Sequence of chain 6.A:
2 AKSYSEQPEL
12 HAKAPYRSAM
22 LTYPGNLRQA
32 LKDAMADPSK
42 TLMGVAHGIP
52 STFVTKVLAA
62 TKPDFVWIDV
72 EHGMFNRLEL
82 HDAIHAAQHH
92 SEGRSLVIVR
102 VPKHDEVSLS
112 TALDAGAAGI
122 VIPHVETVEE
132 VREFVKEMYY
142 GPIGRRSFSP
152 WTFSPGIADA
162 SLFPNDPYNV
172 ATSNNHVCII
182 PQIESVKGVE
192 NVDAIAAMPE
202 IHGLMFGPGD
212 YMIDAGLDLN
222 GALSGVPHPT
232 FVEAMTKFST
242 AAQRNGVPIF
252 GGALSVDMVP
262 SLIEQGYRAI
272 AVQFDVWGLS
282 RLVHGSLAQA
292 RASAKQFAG

Binding-site contacts:
Ligand atom CB contacts residue GLY208 of chain 6.A at 3.9 Å.
Ligand atom CB contacts residue PHE207 of chain 6.A at 4.3 Å (hydrophobic).
Ligand atom C contacts residue PRO209 of chain 6.A at 4.1 Å (hydrophobic).
Ligand atom C contacts residue MG1 of chain 6.B at 2.9 Å.
Ligand atom O contacts residue ASP211 of chain 6.A at 3.0 Å (salt-bridge).
Ligand atom C contacts residue GLY208 of chain 6.A at 3.4 Å.
Ligand atom CB contacts residue PRO209 of chain 6.A at 4.4 Å (hydrophobic).
Ligand atom O3 contacts residue ASP211 of chain 6.A at 4.1 Å.
Ligand atom CA contacts residue GLU185 of chain 6.A at 3.5 Å.
Ligand atom OXT contacts residue GLY210 of chain 6.A at 3.0 Å (h-bond).
Ligand atom O3 contacts residue MG1 of chain 6.B at 2.1 Å.
Ligand atom OXT contacts residue ASP211 of chain 6.A at 3.7 Å.
Ligand atom OXT contacts residue GLY208 of chain 6.A at 3.2 Å.
Ligand atom CA contacts residue ARG101 of chain 6.A at 3.6 Å.
Ligand atom CA contacts residue GLY208 of chain 6.A at 3.7 Å.
Ligand atom O contacts residue MG1 of chain 6.B at 2.2 Å.
Ligand atom CA contacts residue MG1 of chain 6.B at 2.8 Å.
Ligand atom O3 contacts residue GLY208 of chain 6.A at 4.3 Å.
Ligand atom C contacts residue GLN183 of chain 6.A at 4.3 Å.
Ligand atom O3 contacts residue GLN183 of chain 6.A at 3.0 Å (h-bond).
Ligand atom OXT contacts residue MG1 of chain 6.B at 4.1 Å.
Ligand atom CB contacts residue MG1 of chain 6.B at 4.2 Å.
Ligand atom C contacts residue GLY210 of chain 6.A at 3.9 Å.
Ligand atom CB contacts residue GLN183 of chain 6.A at 3.2 Å.
Ligand atom O contacts residue GLU185 of chain 6.A at 3.0 Å (salt-bridge).
Ligand atom OXT contacts residue PRO209 of chain 6.A at 3.3 Å (h-bond).
Ligand atom C contacts residue ASP211 of chain 6.A at 3.8 Å.
Ligand atom CB contacts residue ARG101 of chain 6.A at 3.9 Å.
Ligand atom O contacts residue GLY208 of chain 6.A at 3.9 Å.
Ligand atom O contacts residue GLY210 of chain 6.A at 4.1 Å.
Ligand atom C contacts residue GLU185 of chain 6.A at 3.6 Å.
Ligand atom O3 contacts residue ARG101 of chain 6.A at 2.6 Å (salt-bridge).
Ligand atom CA contacts residue GLN183 of chain 6.A at 3.2 Å.
Ligand atom O3 contacts residue GLU185 of chain 6.A at 3.1 Å (salt-bridge).

The protein below binds the small molecule below.
Small molecule (SMILES): CC(=O)C(=O)O